Binding-site contacts:
Ligand atom O1 contacts residue GLY219 of chain 1.C at 4.1 Å.
Ligand atom C3 contacts residue TYR130 of chain 1.C at 3.9 Å (hydrophobic).
Ligand atom C5 contacts residue TYR130 of chain 1.C at 3.8 Å (hydrophobic).
Ligand atom C3 contacts residue TYR135 of chain 1.C at 3.9 Å (hydrophobic).
Ligand atom C3 contacts residue ASP86 of chain 1.C at 4.1 Å.
Ligand atom O6 contacts residue TYR130 of chain 1.C at 4.2 Å.
Ligand atom O4 contacts residue ASP86 of chain 1.C at 2.5 Å (salt-bridge).
Ligand atom C6 contacts residue VAL85 of chain 1.C at 3.7 Å (hydrophobic).
Ligand atom O4 contacts residue ASN220 of chain 1.C at 3.6 Å (h-bond).
Ligand atom C1 contacts residue TYR135 of chain 1.C at 3.6 Å (hydrophobic).
Ligand atom C6 contacts residue ASN220 of chain 1.C at 3.5 Å.
Ligand atom O6 contacts residue GLU223 of chain 1.C at 2.4 Å (salt-bridge).
Ligand atom O5 contacts residue GLY219 of chain 1.C at 4.2 Å.
Ligand atom O3 contacts residue ASN136 of chain 1.C at 3.8 Å.
Ligand atom O3 contacts residue TYR135 of chain 1.C at 4.4 Å.
Ligand atom O6 contacts residue ASN220 of chain 1.C at 3.5 Å.
Ligand atom C3 contacts residue ASN136 of chain 1.C at 4.5 Å.
Ligand atom C4 contacts residue TYR130 of chain 1.C at 3.7 Å (hydrophobic).
Ligand atom C6 contacts residue GLU223 of chain 1.C at 3.2 Å.
Ligand atom C5 contacts residue ASN220 of chain 1.C at 4.2 Å.
Ligand atom C2 contacts residue TYR135 of chain 1.C at 3.8 Å (hydrophobic).
Ligand atom O3 contacts residue ASP86 of chain 1.C at 3.6 Å (salt-bridge).
Ligand atom C4 contacts residue ASP86 of chain 1.C at 3.4 Å.
Ligand atom O4 contacts residue GLY219 of chain 1.C at 3.0 Å.
Ligand atom O5 contacts residue ASN220 of chain 1.C at 3.6 Å.
Ligand atom O3 contacts residue TYR130 of chain 1.C at 4.2 Å.
Ligand atom C6 contacts residue TYR130 of chain 1.C at 3.8 Å (hydrophobic).
Ligand atom O3 contacts residue GLY106 of chain 1.C at 4.1 Å.
Ligand atom O2 contacts residue TYR135 of chain 1.C at 3.0 Å.
Ligand atom C4 contacts residue GLY219 of chain 1.C at 4.4 Å.
Ligand atom O1 contacts residue TYR135 of chain 1.C at 3.8 Å.
Ligand atom O4 contacts residue VAL85 of chain 1.C at 4.1 Å.

This small molecule binds to this protein.
Small molecule (SMILES): OC[C@H]1O[C@@H](O)[C@H](O)[C@@H](O)[C@H]1O

Sequence of chain 1.C:
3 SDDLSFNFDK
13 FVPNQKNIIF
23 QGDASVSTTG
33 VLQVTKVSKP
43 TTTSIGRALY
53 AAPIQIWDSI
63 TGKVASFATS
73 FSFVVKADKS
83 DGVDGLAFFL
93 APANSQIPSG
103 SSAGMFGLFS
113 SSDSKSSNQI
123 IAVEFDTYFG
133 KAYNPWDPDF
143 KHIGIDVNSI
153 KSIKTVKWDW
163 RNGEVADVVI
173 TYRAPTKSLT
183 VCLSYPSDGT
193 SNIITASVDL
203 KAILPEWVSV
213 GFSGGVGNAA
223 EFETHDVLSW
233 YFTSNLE